Binding-site contacts:
Ligand atom O6 contacts residue GLY271 of chain 1.B at 3.8 Å.
Ligand atom C1 contacts residue SER255 of chain 1.B at 3.9 Å.
Ligand atom O5 contacts residue ASP256 of chain 1.B at 3.6 Å (salt-bridge).
Ligand atom O6 contacts residue ARG272 of chain 1.B at 2.8 Å.
Ligand atom O5 contacts residue ASN259 of chain 1.B at 2.4 Å (h-bond).
Ligand atom O5 contacts residue SER255 of chain 1.B at 4.1 Å.
Ligand atom O5 contacts residue ARG272 of chain 1.B at 4.0 Å.
Ligand atom C6 contacts residue ASP256 of chain 1.B at 3.7 Å.
Ligand atom C5 contacts residue ASP256 of chain 1.B at 4.3 Å.
Ligand atom C3 contacts residue ASN259 of chain 1.B at 3.7 Å.
Ligand atom O6 contacts residue ASP256 of chain 1.B at 2.6 Å (salt-bridge).
Ligand atom O7 contacts residue PRO230 of chain 1.B at 3.5 Å.
Ligand atom O6 contacts residue THR270 of chain 1.B at 4.5 Å.
Ligand atom C1 contacts residue THR270 of chain 1.B at 3.6 Å.
Ligand atom O7 contacts residue ASN259 of chain 1.B at 4.4 Å.
Ligand atom C5 contacts residue THR270 of chain 1.B at 4.2 Å.
Ligand atom C8 contacts residue GLU229 of chain 1.B at 3.5 Å.
Ligand atom O5 contacts residue GLY271 of chain 1.B at 3.4 Å.
Ligand atom C4 contacts residue ASN259 of chain 1.B at 4.2 Å.
Ligand atom C1 contacts residue GLY271 of chain 1.B at 3.7 Å.
Ligand atom C5 contacts residue ASN259 of chain 1.B at 3.7 Å.
Ligand atom C6 contacts residue ARG272 of chain 1.B at 3.8 Å.
Ligand atom N2 contacts residue ASN259 of chain 1.B at 2.8 Å (h-bond).
Ligand atom C2 contacts residue SER255 of chain 1.B at 4.2 Å.
Ligand atom O5 contacts residue THR270 of chain 1.B at 3.5 Å (h-bond).
Ligand atom C1 contacts residue ASN259 of chain 1.B at 1.4 Å.
Ligand atom C8 contacts residue PRO230 of chain 1.B at 3.7 Å (hydrophobic).
Ligand atom C8 contacts residue ASN259 of chain 1.B at 4.2 Å.
Ligand atom C7 contacts residue PRO230 of chain 1.B at 3.7 Å (hydrophobic).
Ligand atom C2 contacts residue ASN259 of chain 1.B at 2.4 Å.
Ligand atom C7 contacts residue ASN259 of chain 1.B at 3.9 Å.

Sequence of chain 1.B:
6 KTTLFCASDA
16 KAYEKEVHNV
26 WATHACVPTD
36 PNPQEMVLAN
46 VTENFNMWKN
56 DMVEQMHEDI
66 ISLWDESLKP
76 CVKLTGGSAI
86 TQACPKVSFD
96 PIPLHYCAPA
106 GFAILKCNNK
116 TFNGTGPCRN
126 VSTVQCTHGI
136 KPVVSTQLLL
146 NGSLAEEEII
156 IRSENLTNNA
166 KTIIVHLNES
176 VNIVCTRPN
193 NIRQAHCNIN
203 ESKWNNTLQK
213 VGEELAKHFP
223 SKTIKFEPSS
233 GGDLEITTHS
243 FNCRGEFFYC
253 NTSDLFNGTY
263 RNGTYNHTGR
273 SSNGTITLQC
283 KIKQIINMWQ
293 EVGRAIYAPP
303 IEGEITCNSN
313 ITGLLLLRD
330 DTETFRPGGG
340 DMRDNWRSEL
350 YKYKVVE

This protein binds this small molecule.
Small molecule (SMILES): CC(=O)N[C@@H]1[C@@H](O)[C@H](O)[C@@H](CO)O[C@H]1O